A small-molecule ligand and the protein it binds are described below.
Small molecule (SMILES): C[N+](C)(C)CCOC(N)=O

Sequence of chain 1.E:
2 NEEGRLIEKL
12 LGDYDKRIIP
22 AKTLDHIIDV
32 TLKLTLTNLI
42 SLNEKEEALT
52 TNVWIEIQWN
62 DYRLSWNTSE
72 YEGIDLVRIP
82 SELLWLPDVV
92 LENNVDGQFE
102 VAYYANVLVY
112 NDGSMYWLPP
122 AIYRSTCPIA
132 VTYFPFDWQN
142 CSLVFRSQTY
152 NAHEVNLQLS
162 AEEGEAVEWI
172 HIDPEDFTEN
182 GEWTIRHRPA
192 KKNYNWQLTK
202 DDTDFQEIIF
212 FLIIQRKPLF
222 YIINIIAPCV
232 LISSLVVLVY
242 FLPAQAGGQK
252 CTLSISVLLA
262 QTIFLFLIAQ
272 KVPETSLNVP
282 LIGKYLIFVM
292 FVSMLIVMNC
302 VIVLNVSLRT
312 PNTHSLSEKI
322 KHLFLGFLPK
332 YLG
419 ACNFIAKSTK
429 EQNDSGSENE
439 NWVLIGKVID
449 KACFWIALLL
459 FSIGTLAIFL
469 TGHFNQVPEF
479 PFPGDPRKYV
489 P

Binding-site contacts:
Ligand atom C10 contacts residue TYR190 of chain 1.A at 4.3 Å (hydrophobic).
Ligand atom N1 contacts residue TYR190 of chain 1.A at 4.4 Å.
Ligand atom N6 contacts residue CYS193 of chain 1.A at 4.0 Å.
Ligand atom O7 contacts residue THR150 of chain 1.A at 3.6 Å (h-bond).
Ligand atom C5 contacts residue TYR198 of chain 1.A at 4.3 Å (hydrophobic).
Ligand atom N1 contacts residue TYR93 of chain 1.A at 4.3 Å.
Ligand atom C8 contacts residue TRP55 of chain 1.E at 4.3 Å (hydrophobic).
Ligand atom O7 contacts residue LEU109 of chain 1.E at 3.4 Å.
Ligand atom N6 contacts residue LEU109 of chain 1.E at 4.0 Å.
Ligand atom C3 contacts residue LEU119 of chain 1.E at 4.4 Å (hydrophobic).
Ligand atom C10 contacts residue TRP55 of chain 1.E at 3.6 Å (hydrophobic).
Ligand atom C5 contacts residue TRP149 of chain 1.A at 3.9 Å (hydrophobic).
Ligand atom N6 contacts residue TYR198 of chain 1.A at 3.2 Å (h-bond).
Ligand atom N1 contacts residue TRP149 of chain 1.A at 4.1 Å.
Ligand atom C3 contacts residue TRP149 of chain 1.A at 3.2 Å (hydrophobic).
Ligand atom C5 contacts residue LEU119 of chain 1.E at 4.1 Å (hydrophobic).
Ligand atom C5 contacts residue LEU109 of chain 1.E at 4.1 Å (hydrophobic).
Ligand atom C10 contacts residue TYR93 of chain 1.A at 3.6 Å (hydrophobic).
Ligand atom O7 contacts residue TRP149 of chain 1.A at 4.2 Å.
Ligand atom C9 contacts residue TRP149 of chain 1.A at 3.3 Å (hydrophobic).
Ligand atom C5 contacts residue THR150 of chain 1.A at 4.2 Å.
Ligand atom O4 contacts residue LEU119 of chain 1.E at 3.7 Å.
Ligand atom C9 contacts residue TYR190 of chain 1.A at 4.2 Å (hydrophobic).
Ligand atom O4 contacts residue TRP149 of chain 1.A at 3.8 Å.
Ligand atom O7 contacts residue LEU119 of chain 1.E at 4.2 Å.
Ligand atom C3 contacts residue TYR198 of chain 1.A at 4.4 Å (hydrophobic).
Ligand atom C2 contacts residue LEU119 of chain 1.E at 4.0 Å (hydrophobic).
Ligand atom C9 contacts residue ILE148 of chain 1.A at 4.4 Å (hydrophobic).
Ligand atom C8 contacts residue CYS192 of chain 1.A at 3.6 Å (hydrophobic).
Ligand atom C9 contacts residue TYR198 of chain 1.A at 3.5 Å (hydrophobic).
Ligand atom N6 contacts residue TRP149 of chain 1.A at 4.5 Å.
Ligand atom C9 contacts residue TYR93 of chain 1.A at 3.5 Å (hydrophobic).
Ligand atom C10 contacts residue TRP149 of chain 1.A at 3.6 Å (hydrophobic).
Ligand atom C2 contacts residue TRP149 of chain 1.A at 3.6 Å (hydrophobic).
Ligand atom C8 contacts residue TYR190 of chain 1.A at 3.6 Å (hydrophobic).

Sequence of chain 1.A:
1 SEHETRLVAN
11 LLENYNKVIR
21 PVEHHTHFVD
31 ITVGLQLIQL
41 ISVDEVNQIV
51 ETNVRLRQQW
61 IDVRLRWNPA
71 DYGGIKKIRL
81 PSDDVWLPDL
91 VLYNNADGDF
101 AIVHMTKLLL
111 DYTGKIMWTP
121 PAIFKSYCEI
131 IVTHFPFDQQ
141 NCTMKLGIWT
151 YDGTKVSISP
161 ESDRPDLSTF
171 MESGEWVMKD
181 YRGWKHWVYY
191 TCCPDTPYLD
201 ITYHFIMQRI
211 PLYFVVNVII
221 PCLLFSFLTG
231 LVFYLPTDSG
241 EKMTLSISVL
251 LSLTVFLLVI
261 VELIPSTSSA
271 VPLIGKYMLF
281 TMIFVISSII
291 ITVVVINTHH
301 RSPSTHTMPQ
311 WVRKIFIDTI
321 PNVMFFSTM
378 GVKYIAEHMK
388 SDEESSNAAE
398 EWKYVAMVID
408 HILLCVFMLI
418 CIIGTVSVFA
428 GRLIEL